A small-molecule ligand and the protein it binds are described below.
Small molecule (SMILES): O=Cc1ccc(O)cc1

Sequence of chain 1.A:
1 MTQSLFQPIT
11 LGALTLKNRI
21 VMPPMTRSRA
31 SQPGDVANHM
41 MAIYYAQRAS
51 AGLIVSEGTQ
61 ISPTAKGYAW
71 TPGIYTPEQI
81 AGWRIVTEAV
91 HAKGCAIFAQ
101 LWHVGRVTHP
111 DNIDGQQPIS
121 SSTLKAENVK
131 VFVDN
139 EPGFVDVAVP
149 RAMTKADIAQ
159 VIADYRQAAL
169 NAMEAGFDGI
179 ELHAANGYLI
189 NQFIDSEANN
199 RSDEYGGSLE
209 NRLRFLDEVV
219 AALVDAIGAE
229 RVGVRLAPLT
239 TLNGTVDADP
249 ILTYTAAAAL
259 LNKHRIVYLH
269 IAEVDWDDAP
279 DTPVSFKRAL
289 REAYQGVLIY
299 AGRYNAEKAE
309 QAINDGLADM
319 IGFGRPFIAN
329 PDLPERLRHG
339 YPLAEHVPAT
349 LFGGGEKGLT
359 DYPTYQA

Binding-site contacts:
Ligand atom C5 contacts residue TYR186 of chain 1.A at 4.2 Å (hydrophobic).
Ligand atom O4 contacts residue ASN184 of chain 1.A at 2.7 Å (h-bond).
Ligand atom C3 contacts residue HIS181 of chain 1.A at 4.2 Å.
Ligand atom C6 contacts residue ASP273 of chain 1.A at 4.4 Å.
Ligand atom O4 contacts residue HIS181 of chain 1.A at 2.8 Å (h-bond).
Ligand atom C5 contacts residue ASP273 of chain 1.A at 3.8 Å.
Ligand atom C6 contacts residue TYR186 of chain 1.A at 4.4 Å (hydrophobic).
Ligand atom C6 contacts residue FMN1 of chain 1.C at 3.6 Å.
Ligand atom C3 contacts residue THR26 of chain 1.A at 4.1 Å.
Ligand atom O1' contacts residue TRP274 of chain 1.A at 3.3 Å.
Ligand atom O4 contacts residue FMN1 of chain 1.C at 3.0 Å.
Ligand atom C1' contacts residue PHE350 of chain 1.A at 3.8 Å (hydrophobic).
Ligand atom C3 contacts residue FMN1 of chain 1.C at 3.5 Å.
Ligand atom C2 contacts residue TRP102 of chain 1.A at 3.8 Å (hydrophobic).
Ligand atom C5 contacts residue FMN1 of chain 1.C at 3.5 Å.
Ligand atom C1' contacts residue THR26 of chain 1.A at 4.1 Å.
Ligand atom O1' contacts residue PHE350 of chain 1.A at 3.3 Å.
Ligand atom C1 contacts residue FMN1 of chain 1.C at 3.3 Å.
Ligand atom O1' contacts residue FMN1 of chain 1.C at 3.8 Å.
Ligand atom C5 contacts residue ASN184 of chain 1.A at 3.7 Å.
Ligand atom C4 contacts residue FMN1 of chain 1.C at 3.6 Å.
Ligand atom C3 contacts residue TRP102 of chain 1.A at 3.5 Å (hydrophobic).
Ligand atom C4 contacts residue ASN184 of chain 1.A at 3.6 Å.
Ligand atom O4 contacts residue TYR186 of chain 1.A at 3.3 Å.
Ligand atom C6 contacts residue TRP274 of chain 1.A at 4.1 Å (hydrophobic).
Ligand atom C2 contacts residue FMN1 of chain 1.C at 3.4 Å.
Ligand atom C1 contacts residue THR26 of chain 1.A at 4.3 Å.
Ligand atom C1 contacts residue TYR186 of chain 1.A at 4.1 Å (hydrophobic).
Ligand atom C1' contacts residue TRP274 of chain 1.A at 4.4 Å (hydrophobic).
Ligand atom C1' contacts residue FMN1 of chain 1.C at 3.9 Å.
Ligand atom C4 contacts residue HIS181 of chain 1.A at 3.9 Å.
Ligand atom C4 contacts residue TYR186 of chain 1.A at 3.5 Å (hydrophobic).
Ligand atom C2 contacts residue TYR186 of chain 1.A at 3.6 Å (hydrophobic).
Ligand atom C2 contacts residue THR26 of chain 1.A at 3.5 Å.
Ligand atom C3 contacts residue TYR186 of chain 1.A at 3.3 Å (hydrophobic).